Binding-site contacts:
Ligand atom N9 contacts residue THR58 of chain 2.A at 3.9 Å.
Ligand atom C2 contacts residue VAL228 of chain 1.A at 4.0 Å (hydrophobic).
Ligand atom C2 contacts residue ARG177 of chain 1.A at 3.6 Å.
Ligand atom C6 contacts residue PHE160 of chain 1.A at 3.6 Å (hydrophobic).
Ligand atom O2 contacts residue GLN229 of chain 1.A at 3.9 Å.
Ligand atom C4 contacts residue ASN255 of chain 1.A at 3.8 Å.
Ligand atom O6 contacts residue GLN229 of chain 1.A at 2.9 Å (h-bond).
Ligand atom N1 contacts residue PHE160 of chain 1.A at 3.7 Å.
Ligand atom C4 contacts residue PHE160 of chain 1.A at 3.4 Å (hydrophobic).
Ligand atom N3 contacts residue ARG177 of chain 1.A at 3.1 Å (salt-bridge).
Ligand atom O6 contacts residue PHE160 of chain 1.A at 4.0 Å.
Ligand atom C2 contacts residue PHE160 of chain 1.A at 3.7 Å (hydrophobic).
Ligand atom N7 contacts residue PHE160 of chain 1.A at 3.7 Å.
Ligand atom C5 contacts residue THR58 of chain 2.A at 3.9 Å.
Ligand atom C6 contacts residue GLN229 of chain 1.A at 3.7 Å.
Ligand atom N8 contacts residue LEU171 of chain 1.A at 3.8 Å.
Ligand atom C4 contacts residue ARG177 of chain 1.A at 3.9 Å.
Ligand atom C5 contacts residue PHE160 of chain 1.A at 3.5 Å (hydrophobic).
Ligand atom O2 contacts residue SER227 of chain 1.A at 3.6 Å.
Ligand atom N1 contacts residue GLN229 of chain 1.A at 2.9 Å (h-bond).
Ligand atom N3 contacts residue ASN255 of chain 1.A at 3.4 Å (h-bond).
Ligand atom O6 contacts residue THR58 of chain 2.A at 4.0 Å.
Ligand atom N9 contacts residue PHE160 of chain 1.A at 3.6 Å.
Ligand atom C2 contacts residue ASN255 of chain 1.A at 4.0 Å.
Ligand atom O2 contacts residue ARG177 of chain 1.A at 2.9 Å (salt-bridge).
Ligand atom O2 contacts residue VAL228 of chain 1.A at 3.0 Å (h-bond).
Ligand atom N7 contacts residue THR58 of chain 2.A at 2.8 Å (h-bond).
Ligand atom O2 contacts residue PHE160 of chain 1.A at 4.0 Å.
Ligand atom N8 contacts residue PHE160 of chain 1.A at 3.7 Å.
Ligand atom O6 contacts residue ILE55 of chain 2.A at 3.6 Å.
Ligand atom O6 contacts residue TYR9 of chain 2.A at 3.9 Å.
Ligand atom N8 contacts residue ALA57 of chain 2.A at 3.8 Å.
Ligand atom N9 contacts residue LEU171 of chain 1.A at 4.0 Å.
Ligand atom N7 contacts residue ALA57 of chain 2.A at 3.7 Å.
Ligand atom N8 contacts residue ASP59 of chain 2.A at 3.8 Å.
Ligand atom N8 contacts residue THR58 of chain 2.A at 3.1 Å (h-bond).
Ligand atom N9 contacts residue ARG177 of chain 1.A at 4.1 Å.
Ligand atom O6 contacts residue ILE289 of chain 1.A at 4.0 Å.
Ligand atom N3 contacts residue PHE160 of chain 1.A at 3.7 Å.
Ligand atom C2 contacts residue GLN229 of chain 1.A at 3.9 Å.

Sequence of chain 2.A:
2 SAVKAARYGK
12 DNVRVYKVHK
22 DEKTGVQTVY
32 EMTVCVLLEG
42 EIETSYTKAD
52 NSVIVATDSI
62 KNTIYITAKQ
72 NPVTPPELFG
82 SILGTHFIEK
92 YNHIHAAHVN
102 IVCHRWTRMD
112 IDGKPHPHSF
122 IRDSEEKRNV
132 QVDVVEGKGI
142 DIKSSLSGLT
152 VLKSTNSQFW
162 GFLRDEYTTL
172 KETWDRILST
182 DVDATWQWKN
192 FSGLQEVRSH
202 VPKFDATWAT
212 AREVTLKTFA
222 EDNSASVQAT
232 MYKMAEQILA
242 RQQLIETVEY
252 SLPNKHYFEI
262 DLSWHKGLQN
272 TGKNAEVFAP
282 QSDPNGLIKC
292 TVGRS

Sequence of chain 1.A:
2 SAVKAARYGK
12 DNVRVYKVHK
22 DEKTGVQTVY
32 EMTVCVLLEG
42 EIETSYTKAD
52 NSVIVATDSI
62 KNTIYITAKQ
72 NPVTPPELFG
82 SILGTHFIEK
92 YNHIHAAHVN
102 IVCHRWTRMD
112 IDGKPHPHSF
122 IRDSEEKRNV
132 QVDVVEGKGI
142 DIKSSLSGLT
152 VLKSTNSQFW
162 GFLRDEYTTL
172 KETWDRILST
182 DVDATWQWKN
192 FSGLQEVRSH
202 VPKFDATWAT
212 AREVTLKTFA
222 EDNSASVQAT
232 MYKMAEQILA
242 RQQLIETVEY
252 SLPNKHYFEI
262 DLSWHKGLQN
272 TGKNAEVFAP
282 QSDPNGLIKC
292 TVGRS

This protein binds this small molecule.
Small molecule (SMILES): O=c1[nH]c(=O)c2nn[nH]c2[nH]1